This protein binds this small molecule.
Small molecule (SMILES): O=C(O)CCC(=O)C(=O)O

Binding-site contacts:
Ligand atom O4 contacts residue GLY87 of chain 1.E at 3.5 Å.
Ligand atom C3 contacts residue GLY41 of chain 1.E at 3.8 Å.
Ligand atom C1 contacts residue LYS40 of chain 1.E at 3.7 Å.
Ligand atom C3 contacts residue GLN42 of chain 1.E at 3.6 Å.
Ligand atom O5 contacts residue ILE86 of chain 1.E at 3.5 Å.
Ligand atom O3 contacts residue LYS58 of chain 1.E at 3.2 Å (salt-bridge).
Ligand atom C2 contacts residue GLN39 of chain 1.E at 3.6 Å.
Ligand atom O5 contacts residue GLY87 of chain 1.E at 3.0 Å (h-bond).
Ligand atom O1 contacts residue GLN39 of chain 1.E at 3.6 Å.
Ligand atom C5 contacts residue GLY87 of chain 1.E at 3.5 Å.
Ligand atom C1 contacts residue GLY41 of chain 1.E at 3.7 Å.
Ligand atom C2 contacts residue MG1 of chain 1.U at 2.8 Å.
Ligand atom O1 contacts residue LYS40 of chain 1.E at 3.1 Å (salt-bridge).
Ligand atom C2 contacts residue ATP1 of chain 1.S at 3.7 Å.
Ligand atom O1 contacts residue PHE36 of chain 1.E at 3.6 Å.
Ligand atom O3 contacts residue LEU56 of chain 1.E at 3.5 Å.
Ligand atom O1 contacts residue GLY37 of chain 1.E at 3.1 Å (h-bond).
Ligand atom C4 contacts residue LEU56 of chain 1.E at 3.8 Å (hydrophobic).
Ligand atom C5 contacts residue LYS58 of chain 1.E at 3.4 Å.
Ligand atom O5 contacts residue MG1 of chain 1.U at 2.1 Å.
Ligand atom C1 contacts residue ATP1 of chain 1.S at 3.6 Å.
Ligand atom C4 contacts residue ILE86 of chain 1.E at 3.6 Å (hydrophobic).
Ligand atom O2 contacts residue ATP1 of chain 1.S at 3.0 Å (h-bond).
Ligand atom O4 contacts residue LEU56 of chain 1.E at 3.0 Å.
Ligand atom O2 contacts residue GLN39 of chain 1.E at 3.0 Å (h-bond).
Ligand atom O3 contacts residue GLY87 of chain 1.E at 3.7 Å.
Ligand atom O4 contacts residue LYS58 of chain 1.E at 2.8 Å (salt-bridge).
Ligand atom O3 contacts residue ARG9 of chain 1.E at 3.0 Å (salt-bridge).
Ligand atom O5 contacts residue GLN39 of chain 1.E at 3.1 Å (h-bond).
Ligand atom C1 contacts residue GLY37 of chain 1.E at 3.3 Å.
Ligand atom C5 contacts residue LEU56 of chain 1.E at 3.2 Å (hydrophobic).
Ligand atom O2 contacts residue ARG38 of chain 1.E at 3.3 Å (salt-bridge).
Ligand atom O2 contacts residue GLY37 of chain 1.E at 2.9 Å (h-bond).
Ligand atom C1 contacts residue GLN39 of chain 1.E at 3.5 Å.
Ligand atom O1 contacts residue GLY41 of chain 1.E at 2.6 Å (h-bond).
Ligand atom O2 contacts residue MG1 of chain 1.U at 2.1 Å.
Ligand atom O3 contacts residue ILE86 of chain 1.E at 3.5 Å (h-bond).
Ligand atom O5 contacts residue ATP1 of chain 1.S at 3.1 Å (h-bond).
Ligand atom C1 contacts residue MG1 of chain 1.U at 2.8 Å.
Ligand atom C5 contacts residue ILE86 of chain 1.E at 3.7 Å (hydrophobic).

Sequence of chain 1.E:
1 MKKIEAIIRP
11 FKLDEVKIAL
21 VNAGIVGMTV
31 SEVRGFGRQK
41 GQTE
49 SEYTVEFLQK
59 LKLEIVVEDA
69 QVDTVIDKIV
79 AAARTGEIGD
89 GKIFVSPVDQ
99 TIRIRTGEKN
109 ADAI